Binding-site contacts:
Ligand atom C3 contacts residue THR11 of chain 1.B at 4.1 Å.
Ligand atom C9 contacts residue LYS92 of chain 1.B at 4.3 Å.
Ligand atom O2 contacts residue LYS92 of chain 1.B at 3.2 Å.
Ligand atom C3 contacts residue ILE96 of chain 1.B at 4.0 Å (hydrophobic).
Ligand atom O contacts residue THR11 of chain 1.B at 4.5 Å.
Ligand atom C7 contacts residue TYR72 of chain 1.B at 4.2 Å (hydrophobic).
Ligand atom C7 contacts residue ILE96 of chain 1.B at 4.1 Å (hydrophobic).
Ligand atom C4 contacts residue THR11 of chain 1.B at 4.2 Å.
Ligand atom C1 contacts residue ILE96 of chain 1.B at 4.0 Å (hydrophobic).
Ligand atom C4 contacts residue ILE96 of chain 1.B at 4.0 Å (hydrophobic).
Ligand atom C3 contacts residue PRO9 of chain 1.B at 4.1 Å (hydrophobic).
Ligand atom C8 contacts residue PHE93 of chain 1.B at 4.5 Å (hydrophobic).
Ligand atom O1 contacts residue PHE93 of chain 1.B at 3.2 Å.
Ligand atom C2 contacts residue PRO9 of chain 1.B at 3.8 Å (hydrophobic).
Ligand atom C2 contacts residue PHE10 of chain 1.B at 3.9 Å (hydrophobic).
Ligand atom C contacts residue ILE96 of chain 1.B at 4.0 Å (hydrophobic).
Ligand atom C5 contacts residue ILE96 of chain 1.B at 3.7 Å (hydrophobic).
Ligand atom C8 contacts residue TYR72 of chain 1.B at 3.6 Å (hydrophobic).
Ligand atom O1 contacts residue TYR72 of chain 1.B at 3.4 Å.
Ligand atom C2 contacts residue ILE96 of chain 1.B at 4.0 Å (hydrophobic).
Ligand atom C2 contacts residue THR11 of chain 1.B at 3.9 Å.
Ligand atom O contacts residue PRO9 of chain 1.B at 3.4 Å.
Ligand atom C6 contacts residue ILE96 of chain 1.B at 4.0 Å (hydrophobic).
Ligand atom C2 contacts residue PHE100 of chain 1.B at 4.5 Å (hydrophobic).
Ligand atom C9 contacts residue GLU87 of chain 1.B at 3.5 Å.
Ligand atom C5 contacts residue THR11 of chain 1.B at 4.3 Å.
Ligand atom O contacts residue TYR72 of chain 1.B at 3.6 Å.
Ligand atom O1 contacts residue GLU87 of chain 1.B at 3.2 Å.
Ligand atom C8 contacts residue PRO9 of chain 1.B at 3.5 Å (hydrophobic).
Ligand atom C1 contacts residue PHE100 of chain 1.B at 3.4 Å (hydrophobic).
Ligand atom C9 contacts residue PHE93 of chain 1.B at 4.2 Å (hydrophobic).
Ligand atom C9 contacts residue TYR72 of chain 1.B at 4.1 Å (hydrophobic).
Ligand atom C8 contacts residue ILE96 of chain 1.B at 4.5 Å (hydrophobic).
Ligand atom O2 contacts residue GLU87 of chain 1.B at 2.9 Å (salt-bridge).
Ligand atom C1 contacts residue PHE10 of chain 1.B at 3.9 Å (hydrophobic).
Ligand atom C contacts residue PHE100 of chain 1.B at 3.7 Å (hydrophobic).
Ligand atom C1 contacts residue THR11 of chain 1.B at 4.0 Å.

This small molecule binds to this protein.
Small molecule (SMILES): O=C(O)C1=Cc2ccccc2OC1

Sequence of chain 1.B:
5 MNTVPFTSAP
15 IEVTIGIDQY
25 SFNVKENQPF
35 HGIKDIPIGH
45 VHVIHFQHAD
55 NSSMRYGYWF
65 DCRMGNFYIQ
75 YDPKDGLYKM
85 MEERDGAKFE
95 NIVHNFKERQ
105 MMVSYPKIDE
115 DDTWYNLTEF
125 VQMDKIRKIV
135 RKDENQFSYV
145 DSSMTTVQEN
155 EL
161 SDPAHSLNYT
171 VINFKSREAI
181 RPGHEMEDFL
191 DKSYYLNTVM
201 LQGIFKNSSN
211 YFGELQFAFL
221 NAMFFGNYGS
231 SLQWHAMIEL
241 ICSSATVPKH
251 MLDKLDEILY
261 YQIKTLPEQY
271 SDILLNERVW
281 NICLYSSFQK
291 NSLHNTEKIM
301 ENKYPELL